The protein below binds the small molecule below.
Small molecule (SMILES): O=C(O)CCC(=O)C(=O)O

Binding-site contacts:
Ligand atom C1 contacts residue ALA287 of chain 1.A at 3.9 Å (hydrophobic).
Ligand atom O5 contacts residue HIS273 of chain 1.A at 3.0 Å (h-bond).
Ligand atom C5 contacts residue LEU226 of chain 1.A at 3.9 Å (hydrophobic).
Ligand atom C5 contacts residue TYR202 of chain 1.A at 3.6 Å (hydrophobic).
Ligand atom C1 contacts residue ASN200 of chain 1.A at 4.0 Å.
Ligand atom C4 contacts residue VAL275 of chain 1.A at 3.5 Å (hydrophobic).
Ligand atom O3 contacts residue SER285 of chain 1.A at 3.9 Å.
Ligand atom O4 contacts residue ARG283 of chain 1.A at 2.9 Å (salt-bridge).
Ligand atom C4 contacts residue LEU233 of chain 1.A at 4.0 Å (hydrophobic).
Ligand atom C5 contacts residue SER285 of chain 1.A at 3.4 Å.
Ligand atom O1 contacts residue OVR1 of chain 1.O at 2.5 Å (h-bond).
Ligand atom C5 contacts residue ARG283 of chain 1.A at 3.5 Å.
Ligand atom C1 contacts residue FE21 of chain 1.B at 2.9 Å.
Ligand atom O4 contacts residue SER285 of chain 1.A at 2.6 Å (h-bond).
Ligand atom O5 contacts residue HIS217 of chain 1.A at 3.3 Å (h-bond).
Ligand atom O2 contacts residue ASN200 of chain 1.A at 3.0 Å (h-bond).
Ligand atom C4 contacts residue TYR202 of chain 1.A at 3.9 Å (hydrophobic).
Ligand atom O1 contacts residue ASP219 of chain 1.A at 3.2 Å (salt-bridge).
Ligand atom O5 contacts residue FE21 of chain 1.B at 2.1 Å.
Ligand atom C3 contacts residue TYR202 of chain 1.A at 3.8 Å (hydrophobic).
Ligand atom C3 contacts residue LEU226 of chain 1.A at 3.9 Å (hydrophobic).
Ligand atom C3 contacts residue ASN200 of chain 1.A at 3.4 Å.
Ligand atom O2 contacts residue FE21 of chain 1.B at 4.1 Å.
Ligand atom O1 contacts residue HIS273 of chain 1.A at 4.1 Å.
Ligand atom O3 contacts residue LEU233 of chain 1.A at 3.8 Å.
Ligand atom O3 contacts residue ARG283 of chain 1.A at 2.8 Å (salt-bridge).
Ligand atom O1 contacts residue HIS217 of chain 1.A at 3.4 Å (h-bond).
Ligand atom C4 contacts residue LEU226 of chain 1.A at 3.7 Å (hydrophobic).
Ligand atom C3 contacts residue SER285 of chain 1.A at 4.0 Å.
Ligand atom C1 contacts residue OVR1 of chain 1.O at 3.0 Å.
Ligand atom O3 contacts residue VAL275 of chain 1.A at 3.9 Å.
Ligand atom O4 contacts residue ASN200 of chain 1.A at 4.1 Å.
Ligand atom C2 contacts residue FE21 of chain 1.B at 2.9 Å.
Ligand atom O4 contacts residue TYR202 of chain 1.A at 2.7 Å (h-bond).
Ligand atom C5 contacts residue VAL275 of chain 1.A at 3.4 Å (hydrophobic).
Ligand atom O2 contacts residue OVR1 of chain 1.O at 2.9 Å (h-bond).
Ligand atom O4 contacts residue VAL275 of chain 1.A at 3.4 Å.
Ligand atom O1 contacts residue FE21 of chain 1.B at 2.1 Å.
Ligand atom O3 contacts residue LEU226 of chain 1.A at 3.4 Å.
Ligand atom O2 contacts residue ALA287 of chain 1.A at 3.3 Å.

Sequence of chain 1.A:
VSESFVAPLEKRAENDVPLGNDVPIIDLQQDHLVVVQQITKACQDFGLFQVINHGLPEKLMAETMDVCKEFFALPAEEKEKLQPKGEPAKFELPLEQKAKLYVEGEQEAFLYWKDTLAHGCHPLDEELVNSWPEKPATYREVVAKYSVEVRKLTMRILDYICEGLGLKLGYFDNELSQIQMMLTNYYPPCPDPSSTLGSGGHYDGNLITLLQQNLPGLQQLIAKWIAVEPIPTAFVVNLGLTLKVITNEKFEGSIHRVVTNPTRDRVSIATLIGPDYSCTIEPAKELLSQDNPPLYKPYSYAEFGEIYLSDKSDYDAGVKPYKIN